Binding-site contacts:
Ligand atom C14 contacts residue LEU76 of chain 1.A at 3.8 Å (hydrophobic).
Ligand atom C07 contacts residue GLU72 of chain 1.A at 3.7 Å.
Ligand atom C34 contacts residue MET110 of chain 1.A at 3.7 Å (hydrophobic).
Ligand atom C37 contacts residue GLY111 of chain 1.A at 3.6 Å.
Ligand atom C38 contacts residue TYR36 of chain 1.A at 3.7 Å (hydrophobic).
Ligand atom C35 contacts residue MET110 of chain 1.A at 3.2 Å (hydrophobic).
Ligand atom C29 contacts residue ALA52 of chain 1.A at 3.8 Å (hydrophobic).
Ligand atom C37 contacts residue ALA112 of chain 1.A at 3.7 Å (hydrophobic).
Ligand atom C10 contacts residue ASP169 of chain 1.A at 3.3 Å.
Ligand atom C35 contacts residue LEU109 of chain 1.A at 3.8 Å (hydrophobic).
Ligand atom C30 contacts residue ALA52 of chain 1.A at 3.7 Å (hydrophobic).
Ligand atom N28 contacts residue ALA52 of chain 1.A at 3.6 Å.
Ligand atom C27 contacts residue THR107 of chain 1.A at 3.5 Å.
Ligand atom O42 contacts residue VAL39 of chain 1.A at 3.5 Å.
Ligand atom C05 contacts residue GLU72 of chain 1.A at 3.5 Å.
Ligand atom C41 contacts residue ALA52 of chain 1.A at 3.7 Å (hydrophobic).
Ligand atom C19 contacts residue ILE167 of chain 1.A at 3.8 Å (hydrophobic).
Ligand atom C36 contacts residue MET110 of chain 1.A at 3.2 Å (hydrophobic).
Ligand atom N32 contacts residue PHE170 of chain 1.A at 3.5 Å.
Ligand atom O42 contacts residue PHE170 of chain 1.A at 3.6 Å.
Ligand atom C39 contacts residue MET110 of chain 1.A at 3.7 Å (hydrophobic).
Ligand atom C20 contacts residue ILE85 of chain 1.A at 3.7 Å (hydrophobic).
Ligand atom N40 contacts residue HIS108 of chain 1.A at 3.6 Å (h-bond).
Ligand atom C24 contacts residue GLU72 of chain 1.A at 3.3 Å.
Ligand atom N40 contacts residue MET110 of chain 1.A at 3.0 Å (h-bond).
Ligand atom N40 contacts residue LEU109 of chain 1.A at 3.8 Å.
Ligand atom O01 contacts residue ASP169 of chain 1.A at 2.9 Å (salt-bridge).
Ligand atom C02 contacts residue ASP169 of chain 1.A at 3.5 Å.
Ligand atom C31 contacts residue PHE170 of chain 1.A at 3.7 Å (hydrophobic).
Ligand atom N28 contacts residue THR107 of chain 1.A at 2.9 Å (h-bond).
Ligand atom C37 contacts residue MET110 of chain 1.A at 3.7 Å (hydrophobic).
Ligand atom C25 contacts residue LYS54 of chain 1.A at 3.5 Å.
Ligand atom O12 contacts residue GLU72 of chain 1.A at 3.3 Å.
Ligand atom N06 contacts residue GLU72 of chain 1.A at 3.5 Å (salt-bridge).
Ligand atom N32 contacts residue TYR36 of chain 1.A at 3.1 Å.
Ligand atom N03 contacts residue GLU72 of chain 1.A at 3.0 Å (salt-bridge).
Ligand atom C41 contacts residue HIS108 of chain 1.A at 3.1 Å.
Ligand atom N09 contacts residue GLY171 of chain 1.A at 2.7 Å (h-bond).
Ligand atom C11 contacts residue ASP169 of chain 1.A at 3.1 Å.
Ligand atom C10 contacts residue GLY171 of chain 1.A at 2.9 Å.

Sequence of chain 1.A:
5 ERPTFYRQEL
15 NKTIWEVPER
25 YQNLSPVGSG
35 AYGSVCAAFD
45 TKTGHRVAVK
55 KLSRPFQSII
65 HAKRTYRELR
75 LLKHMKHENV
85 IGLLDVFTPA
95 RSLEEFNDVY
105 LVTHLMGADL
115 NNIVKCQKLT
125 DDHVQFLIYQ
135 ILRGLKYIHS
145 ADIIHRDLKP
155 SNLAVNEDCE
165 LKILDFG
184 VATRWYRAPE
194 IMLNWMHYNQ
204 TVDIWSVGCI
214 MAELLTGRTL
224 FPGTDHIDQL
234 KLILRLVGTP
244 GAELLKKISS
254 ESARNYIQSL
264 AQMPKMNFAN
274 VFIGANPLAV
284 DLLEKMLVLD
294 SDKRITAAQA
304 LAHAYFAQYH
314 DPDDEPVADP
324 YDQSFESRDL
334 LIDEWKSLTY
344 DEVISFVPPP

The small molecule below binds the protein below.
Small molecule (SMILES): Nc1c(C(=O)NCc2ccc(C(=O)N[C@@H](CCC3CCCCC3)C(=O)N3CCNCC3)cc2)cnn1-c1ccccc1